Binding-site contacts:
Ligand atom C8 contacts residue ARG8 of chain 4.A at 3.7 Å.
Ligand atom C2 contacts residue ASN208 of chain 4.A at 3.7 Å.
Ligand atom C6 contacts residue TYR6 of chain 4.A at 4.4 Å (hydrophobic).
Ligand atom O5 contacts residue PRO7 of chain 4.A at 4.3 Å.
Ligand atom C5 contacts residue ASN208 of chain 4.A at 4.0 Å.
Ligand atom O7 contacts residue PRO7 of chain 4.A at 4.4 Å.
Ligand atom C7 contacts residue ARG8 of chain 4.A at 4.0 Å.
Ligand atom C8 contacts residue PRO7 of chain 4.A at 3.5 Å (hydrophobic).
Ligand atom C3 contacts residue ARG8 of chain 4.A at 4.3 Å.
Ligand atom C2 contacts residue PRO7 of chain 4.A at 3.1 Å (hydrophobic).
Ligand atom N2 contacts residue ARG8 of chain 4.A at 3.9 Å.
Ligand atom C1 contacts residue TYR6 of chain 4.A at 4.1 Å (hydrophobic).
Ligand atom O5 contacts residue ASN208 of chain 4.A at 2.6 Å (h-bond).
Ligand atom O6 contacts residue TYR6 of chain 4.A at 3.3 Å.
Ligand atom C6 contacts residue ASN208 of chain 4.A at 4.5 Å.
Ligand atom C3 contacts residue PRO7 of chain 4.A at 3.6 Å (hydrophobic).
Ligand atom C7 contacts residue PRO7 of chain 4.A at 3.3 Å (hydrophobic).
Ligand atom C8 contacts residue LEU9 of chain 4.A at 4.0 Å (hydrophobic).
Ligand atom O3 contacts residue PRO7 of chain 4.A at 4.4 Å.
Ligand atom C1 contacts residue PRO7 of chain 4.A at 3.0 Å (hydrophobic).
Ligand atom O6 contacts residue ASN208 of chain 4.A at 4.1 Å.
Ligand atom O5 contacts residue TYR6 of chain 4.A at 4.1 Å.
Ligand atom C7 contacts residue LEU9 of chain 4.A at 4.4 Å (hydrophobic).
Ligand atom N2 contacts residue PRO7 of chain 4.A at 2.5 Å (h-bond).
Ligand atom C1 contacts residue ASN208 of chain 4.A at 2.7 Å.
Ligand atom O3 contacts residue ARG8 of chain 4.A at 4.3 Å.
Ligand atom N2 contacts residue ASN208 of chain 4.A at 3.6 Å.
Ligand atom O7 contacts residue LEU9 of chain 4.A at 3.9 Å.
Ligand atom C8 contacts residue ARG280 of chain 4.A at 3.6 Å.
Ligand atom C5 contacts residue TYR6 of chain 4.A at 4.1 Å (hydrophobic).

The protein below binds the small molecule below.
Small molecule (SMILES): CC(=O)N[C@@H]1[C@@H](O)[C@H](O)[C@@H](CO)O[C@H]1O

Sequence of chain 4.A:
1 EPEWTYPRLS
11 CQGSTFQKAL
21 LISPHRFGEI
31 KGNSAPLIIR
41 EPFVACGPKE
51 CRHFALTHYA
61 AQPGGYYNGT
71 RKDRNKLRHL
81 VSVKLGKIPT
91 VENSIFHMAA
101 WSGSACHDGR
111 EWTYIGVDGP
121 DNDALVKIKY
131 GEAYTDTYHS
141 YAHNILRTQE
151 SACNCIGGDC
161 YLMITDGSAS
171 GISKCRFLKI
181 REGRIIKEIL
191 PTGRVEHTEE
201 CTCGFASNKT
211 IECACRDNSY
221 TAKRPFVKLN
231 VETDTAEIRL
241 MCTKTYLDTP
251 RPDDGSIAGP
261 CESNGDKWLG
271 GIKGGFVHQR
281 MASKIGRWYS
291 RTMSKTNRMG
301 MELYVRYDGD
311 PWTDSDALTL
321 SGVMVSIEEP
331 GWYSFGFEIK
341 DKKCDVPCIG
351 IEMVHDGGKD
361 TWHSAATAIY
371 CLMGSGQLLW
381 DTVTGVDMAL